Binding-site contacts:
Ligand atom C8 contacts residue LYS115 of chain 1.A at 3.6 Å.
Ligand atom O7 contacts residue LYS115 of chain 1.A at 3.1 Å (salt-bridge).
Ligand atom C3 contacts residue ASN125 of chain 1.A at 3.8 Å.
Ligand atom C7 contacts residue LYS115 of chain 1.A at 3.6 Å.
Ligand atom C1 contacts residue ASN125 of chain 1.A at 1.4 Å.
Ligand atom C5 contacts residue ASN125 of chain 1.A at 3.6 Å.
Ligand atom N2 contacts residue ASN125 of chain 1.A at 3.0 Å (h-bond).
Ligand atom O7 contacts residue ASP114 of chain 1.A at 4.0 Å.
Ligand atom N2 contacts residue ASP114 of chain 1.A at 3.5 Å (salt-bridge).
Ligand atom C2 contacts residue ASP114 of chain 1.A at 4.4 Å.
Ligand atom C7 contacts residue ASP114 of chain 1.A at 3.7 Å.
Ligand atom C1 contacts residue ASP114 of chain 1.A at 4.4 Å.
Ligand atom C2 contacts residue ASN125 of chain 1.A at 2.4 Å.
Ligand atom O7 contacts residue ASN113 of chain 1.A at 4.3 Å.
Ligand atom C8 contacts residue ASN116 of chain 1.A at 3.0 Å.
Ligand atom C8 contacts residue ASP114 of chain 1.A at 3.5 Å.
Ligand atom C7 contacts residue ASN125 of chain 1.A at 4.0 Å.
Ligand atom C4 contacts residue ASN125 of chain 1.A at 4.2 Å.
Ligand atom C7 contacts residue ASN116 of chain 1.A at 4.3 Å.
Ligand atom O5 contacts residue ASN125 of chain 1.A at 2.4 Å (h-bond).

Sequence of chain 1.A:
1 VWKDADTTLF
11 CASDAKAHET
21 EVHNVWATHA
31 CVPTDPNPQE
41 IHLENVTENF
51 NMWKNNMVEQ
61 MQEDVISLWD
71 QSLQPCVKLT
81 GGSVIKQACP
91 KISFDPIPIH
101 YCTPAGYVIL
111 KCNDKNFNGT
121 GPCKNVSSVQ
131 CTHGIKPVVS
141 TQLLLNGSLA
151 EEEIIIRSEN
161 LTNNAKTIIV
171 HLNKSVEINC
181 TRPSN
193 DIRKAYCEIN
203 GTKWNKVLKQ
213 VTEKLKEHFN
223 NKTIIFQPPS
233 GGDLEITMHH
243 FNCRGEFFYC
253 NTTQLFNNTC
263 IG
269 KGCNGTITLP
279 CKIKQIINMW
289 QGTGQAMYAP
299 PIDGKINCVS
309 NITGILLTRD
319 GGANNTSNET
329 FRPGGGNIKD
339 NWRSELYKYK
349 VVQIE

The protein below binds the small molecule below.
Small molecule (SMILES): CC(=O)N[C@@H]1[C@@H](O)[C@H](O)[C@@H](CO)O[C@H]1O